Sequence of chain 1.G:
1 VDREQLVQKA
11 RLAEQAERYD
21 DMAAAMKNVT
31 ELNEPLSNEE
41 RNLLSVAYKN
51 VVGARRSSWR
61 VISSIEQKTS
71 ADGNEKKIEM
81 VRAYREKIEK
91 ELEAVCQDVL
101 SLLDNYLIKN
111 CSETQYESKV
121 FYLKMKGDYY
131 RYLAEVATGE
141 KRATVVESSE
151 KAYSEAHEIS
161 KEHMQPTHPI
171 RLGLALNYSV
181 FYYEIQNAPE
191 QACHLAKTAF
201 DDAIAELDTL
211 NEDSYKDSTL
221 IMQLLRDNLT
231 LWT

Binding-site contacts:
Ligand atom P contacts residue TYR132 of chain 1.G at 3.7 Å.
Ligand atom CB contacts residue VAL180 of chain 1.G at 4.1 Å (hydrophobic).
Ligand atom CA contacts residue LEU176 of chain 1.G at 3.7 Å (hydrophobic).
Ligand atom O contacts residue LYS49 of chain 1.G at 3.8 Å.
Ligand atom O2P contacts residue ARG131 of chain 1.G at 3.0 Å (salt-bridge).
Ligand atom N contacts residue GLU184 of chain 1.G at 3.6 Å.
Ligand atom C contacts residue ASN177 of chain 1.G at 3.6 Å.
Ligand atom CA contacts residue ASN228 of chain 1.G at 3.9 Å.
Ligand atom N contacts residue LEU176 of chain 1.G at 3.4 Å.
Ligand atom O contacts residue ASN228 of chain 1.G at 2.8 Å (h-bond).
Ligand atom C contacts residue ASN228 of chain 1.G at 3.5 Å.
Ligand atom CB contacts residue ASN177 of chain 1.G at 3.6 Å.
Ligand atom C contacts residue ASN228 of chain 1.G at 3.9 Å.
Ligand atom CA contacts residue ASN177 of chain 1.G at 3.8 Å.
Ligand atom CB contacts residue ASN228 of chain 1.G at 3.5 Å.
Ligand atom CG2 contacts residue ASN228 of chain 1.G at 3.8 Å.
Ligand atom O2P contacts residue LYS49 of chain 1.G at 3.7 Å.
Ligand atom O3P contacts residue TYR132 of chain 1.G at 3.8 Å.
Ligand atom CA contacts residue ASN177 of chain 1.G at 3.5 Å.
Ligand atom CB contacts residue ASN177 of chain 1.G at 3.3 Å.
Ligand atom O3P contacts residue ARG56 of chain 1.G at 2.9 Å (salt-bridge).
Ligand atom O contacts residue LYS49 of chain 1.G at 3.0 Å (salt-bridge).
Ligand atom CG contacts residue LEU224 of chain 1.G at 4.0 Å (hydrophobic).
Ligand atom CD1 contacts residue LEU224 of chain 1.G at 4.1 Å (hydrophobic).
Ligand atom O2P contacts residue TYR132 of chain 1.G at 2.6 Å (h-bond).
Ligand atom CD contacts residue LEU224 of chain 1.G at 3.6 Å (hydrophobic).
Ligand atom O1P contacts residue ARG131 of chain 1.G at 2.8 Å (salt-bridge).
Ligand atom CA contacts residue ASN228 of chain 1.G at 3.3 Å.
Ligand atom O2P contacts residue ASN177 of chain 1.G at 4.0 Å.
Ligand atom O1P contacts residue ARG56 of chain 1.G at 2.9 Å (salt-bridge).
Ligand atom P contacts residue ARG131 of chain 1.G at 3.7 Å.
Ligand atom CB contacts residue TRP232 of chain 1.G at 3.4 Å (hydrophobic).
Ligand atom N contacts residue ASN228 of chain 1.G at 2.8 Å (h-bond).
Ligand atom P contacts residue ARG56 of chain 1.G at 3.9 Å.
Ligand atom O3P contacts residue LYS49 of chain 1.G at 3.2 Å (salt-bridge).
Ligand atom C contacts residue LEU176 of chain 1.G at 3.7 Å (hydrophobic).
Ligand atom O contacts residue VAL180 of chain 1.G at 3.7 Å.
Ligand atom CD1 contacts residue ILE221 of chain 1.G at 3.7 Å (hydrophobic).
Ligand atom O contacts residue LEU176 of chain 1.G at 3.5 Å.
Ligand atom N contacts residue ASN177 of chain 1.G at 2.8 Å (h-bond).

The protein below binds the small molecule below.
Small molecule (SMILES): CC[C@H](C)[C@H](NC(=O)[C@H](C)NC(=O)[C@H](C)N)C(=O)N[C@@H](COP(=O)(O)O)C(=O)N[C@@H](CC(C)C)C(=O)N1CCC[C@H]1C(=O)O